Sequence of chain 4.F:
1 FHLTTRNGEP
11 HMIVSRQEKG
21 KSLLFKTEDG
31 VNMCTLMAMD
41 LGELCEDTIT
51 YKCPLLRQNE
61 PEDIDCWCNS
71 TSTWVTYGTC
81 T

Binding-site contacts:
Ligand atom C5 contacts residue NAG1 of chain 4.DA at 4.3 Å.
Ligand atom N2 contacts residue VAL31 of chain 4.F at 4.0 Å.
Ligand atom C2 contacts residue VAL31 of chain 4.F at 4.0 Å (hydrophobic).
Ligand atom O1 contacts residue VAL31 of chain 4.F at 3.4 Å (h-bond).
Ligand atom C2 contacts residue ASN69 of chain 4.F at 4.2 Å.
Ligand atom C1 contacts residue VAL31 of chain 4.F at 4.3 Å (hydrophobic).
Ligand atom C8 contacts residue ASN69 of chain 4.F at 3.4 Å.
Ligand atom O4 contacts residue NAG1 of chain 4.DA at 3.0 Å.
Ligand atom O5 contacts residue MET33 of chain 4.F at 4.2 Å.
Ligand atom C3 contacts residue VAL31 of chain 4.F at 3.0 Å (hydrophobic).
Ligand atom C8 contacts residue ARG57 of chain 4.F at 4.2 Å.
Ligand atom O1 contacts residue ASN69 of chain 4.F at 2.1 Å (h-bond).
Ligand atom C6 contacts residue MET33 of chain 4.F at 3.5 Å (hydrophobic).
Ligand atom O3 contacts residue VAL31 of chain 4.F at 3.6 Å.
Ligand atom C6 contacts residue ASN69 of chain 4.F at 4.4 Å.
Ligand atom O1 contacts residue SER70 of chain 4.F at 4.2 Å.
Ligand atom O1 contacts residue MET33 of chain 4.F at 3.9 Å.
Ligand atom O5 contacts residue ASN69 of chain 4.F at 2.8 Å (h-bond).
Ligand atom C7 contacts residue SER70 of chain 4.F at 4.4 Å.
Ligand atom C6 contacts residue LEU24 of chain 4.F at 4.5 Å (hydrophobic).
Ligand atom C5 contacts residue MET33 of chain 4.F at 3.7 Å (hydrophobic).
Ligand atom C7 contacts residue ASN69 of chain 4.F at 3.8 Å.
Ligand atom C3 contacts residue NAG1 of chain 4.DA at 3.7 Å.
Ligand atom O7 contacts residue ASN69 of chain 4.F at 3.8 Å.
Ligand atom C4 contacts residue NAG1 of chain 4.DA at 3.2 Å.
Ligand atom O6 contacts residue NAG1 of chain 4.DA at 3.0 Å.
Ligand atom C8 contacts residue SER70 of chain 4.F at 3.7 Å.
Ligand atom C5 contacts residue ASN69 of chain 4.F at 3.7 Å.
Ligand atom C5 contacts residue VAL31 of chain 4.F at 4.2 Å (hydrophobic).
Ligand atom C6 contacts residue NAG1 of chain 4.DA at 4.3 Å.
Ligand atom O4 contacts residue VAL31 of chain 4.F at 3.3 Å.
Ligand atom N2 contacts residue ASN69 of chain 4.F at 4.3 Å.
Ligand atom O3 contacts residue NAG1 of chain 4.DA at 2.6 Å (h-bond).
Ligand atom C1 contacts residue ASN69 of chain 4.F at 2.7 Å.
Ligand atom C4 contacts residue VAL31 of chain 4.F at 3.8 Å (hydrophobic).

A small-molecule ligand and the protein it binds are described below.
Small molecule (SMILES): CC(=O)N[C@@H]1[C@@H](O)[C@H](O)[C@@H](CO)O[C@H]1O